Binding-site contacts:
Ligand atom C1 contacts residue THR120 of chain 1.A at 3.5 Å.
Ligand atom C8 contacts residue LEU161 of chain 1.A at 4.1 Å (hydrophobic).
Ligand atom O6 contacts residue GLY121 of chain 1.A at 4.1 Å.
Ligand atom N2 contacts residue ASN118 of chain 1.A at 2.8 Å (h-bond).
Ligand atom C3 contacts residue ASN118 of chain 1.A at 3.8 Å.
Ligand atom C1 contacts residue ASN118 of chain 1.A at 1.4 Å.
Ligand atom C6 contacts residue THR120 of chain 1.A at 4.2 Å.
Ligand atom O7 contacts residue ASN118 of chain 1.A at 4.4 Å.
Ligand atom C7 contacts residue LEU161 of chain 1.A at 4.3 Å (hydrophobic).
Ligand atom N2 contacts residue THR120 of chain 1.A at 4.0 Å.
Ligand atom C5 contacts residue THR120 of chain 1.A at 3.5 Å.
Ligand atom C2 contacts residue THR120 of chain 1.A at 4.3 Å.
Ligand atom C8 contacts residue HIS220 of chain 1.A at 3.9 Å.
Ligand atom O6 contacts residue THR120 of chain 1.A at 3.8 Å.
Ligand atom O5 contacts residue ASN118 of chain 1.A at 2.4 Å (h-bond).
Ligand atom O5 contacts residue THR120 of chain 1.A at 3.5 Å (h-bond).
Ligand atom C7 contacts residue ASN118 of chain 1.A at 3.6 Å.
Ligand atom C4 contacts residue ASN118 of chain 1.A at 4.2 Å.
Ligand atom O6 contacts residue PRO122 of chain 1.A at 3.8 Å.
Ligand atom C2 contacts residue ASN118 of chain 1.A at 2.4 Å.
Ligand atom C5 contacts residue ASN118 of chain 1.A at 3.7 Å.
Ligand atom O7 contacts residue LEU161 of chain 1.A at 3.6 Å.
Ligand atom C8 contacts residue ASN118 of chain 1.A at 4.1 Å.
Ligand atom O7 contacts residue SER158 of chain 1.A at 3.7 Å.

Sequence of chain 1.A:
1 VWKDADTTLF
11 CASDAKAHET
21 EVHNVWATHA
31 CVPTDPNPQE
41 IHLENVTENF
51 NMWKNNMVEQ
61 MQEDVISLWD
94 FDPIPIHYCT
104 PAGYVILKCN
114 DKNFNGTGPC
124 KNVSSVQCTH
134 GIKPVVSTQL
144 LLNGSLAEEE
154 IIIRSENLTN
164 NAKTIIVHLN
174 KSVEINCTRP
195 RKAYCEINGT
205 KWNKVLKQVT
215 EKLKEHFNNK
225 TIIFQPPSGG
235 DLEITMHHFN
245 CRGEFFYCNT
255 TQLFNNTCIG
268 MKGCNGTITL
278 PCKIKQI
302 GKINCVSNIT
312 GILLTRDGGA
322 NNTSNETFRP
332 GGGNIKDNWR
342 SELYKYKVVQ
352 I

A small-molecule ligand and the protein it binds are described below.
Small molecule (SMILES): CC(=O)N[C@@H]1[C@@H](O)[C@H](O)[C@@H](CO)O[C@H]1O